Binding-site contacts:
Ligand atom C7 contacts residue THR609 of chain 1.A at 3.0 Å.
Ligand atom O7 contacts residue THR609 of chain 1.A at 2.4 Å (h-bond).
Ligand atom C3 contacts residue ASN607 of chain 1.A at 3.9 Å.
Ligand atom C7 contacts residue ASN607 of chain 1.A at 3.6 Å.
Ligand atom C8 contacts residue THR609 of chain 1.A at 3.9 Å.
Ligand atom N2 contacts residue ASN607 of chain 1.A at 3.0 Å (h-bond).
Ligand atom O7 contacts residue ASN607 of chain 1.A at 4.5 Å.
Ligand atom C2 contacts residue ASN607 of chain 1.A at 2.6 Å.
Ligand atom N2 contacts residue THR609 of chain 1.A at 3.4 Å (h-bond).
Ligand atom O7 contacts residue GLU610 of chain 1.A at 4.3 Å.
Ligand atom C8 contacts residue ASN607 of chain 1.A at 3.7 Å.
Ligand atom C4 contacts residue ASN607 of chain 1.A at 4.3 Å.
Ligand atom C1 contacts residue ASN607 of chain 1.A at 1.4 Å.
Ligand atom C5 contacts residue ASN607 of chain 1.A at 3.6 Å.
Ligand atom O5 contacts residue ASN607 of chain 1.A at 2.4 Å (h-bond).

A small-molecule ligand and the protein it binds are described below.
Small molecule (SMILES): CC(=O)N[C@@H]1[C@@H](O)[C@H](O)[C@@H](CO)O[C@H]1O

Sequence of chain 1.A:
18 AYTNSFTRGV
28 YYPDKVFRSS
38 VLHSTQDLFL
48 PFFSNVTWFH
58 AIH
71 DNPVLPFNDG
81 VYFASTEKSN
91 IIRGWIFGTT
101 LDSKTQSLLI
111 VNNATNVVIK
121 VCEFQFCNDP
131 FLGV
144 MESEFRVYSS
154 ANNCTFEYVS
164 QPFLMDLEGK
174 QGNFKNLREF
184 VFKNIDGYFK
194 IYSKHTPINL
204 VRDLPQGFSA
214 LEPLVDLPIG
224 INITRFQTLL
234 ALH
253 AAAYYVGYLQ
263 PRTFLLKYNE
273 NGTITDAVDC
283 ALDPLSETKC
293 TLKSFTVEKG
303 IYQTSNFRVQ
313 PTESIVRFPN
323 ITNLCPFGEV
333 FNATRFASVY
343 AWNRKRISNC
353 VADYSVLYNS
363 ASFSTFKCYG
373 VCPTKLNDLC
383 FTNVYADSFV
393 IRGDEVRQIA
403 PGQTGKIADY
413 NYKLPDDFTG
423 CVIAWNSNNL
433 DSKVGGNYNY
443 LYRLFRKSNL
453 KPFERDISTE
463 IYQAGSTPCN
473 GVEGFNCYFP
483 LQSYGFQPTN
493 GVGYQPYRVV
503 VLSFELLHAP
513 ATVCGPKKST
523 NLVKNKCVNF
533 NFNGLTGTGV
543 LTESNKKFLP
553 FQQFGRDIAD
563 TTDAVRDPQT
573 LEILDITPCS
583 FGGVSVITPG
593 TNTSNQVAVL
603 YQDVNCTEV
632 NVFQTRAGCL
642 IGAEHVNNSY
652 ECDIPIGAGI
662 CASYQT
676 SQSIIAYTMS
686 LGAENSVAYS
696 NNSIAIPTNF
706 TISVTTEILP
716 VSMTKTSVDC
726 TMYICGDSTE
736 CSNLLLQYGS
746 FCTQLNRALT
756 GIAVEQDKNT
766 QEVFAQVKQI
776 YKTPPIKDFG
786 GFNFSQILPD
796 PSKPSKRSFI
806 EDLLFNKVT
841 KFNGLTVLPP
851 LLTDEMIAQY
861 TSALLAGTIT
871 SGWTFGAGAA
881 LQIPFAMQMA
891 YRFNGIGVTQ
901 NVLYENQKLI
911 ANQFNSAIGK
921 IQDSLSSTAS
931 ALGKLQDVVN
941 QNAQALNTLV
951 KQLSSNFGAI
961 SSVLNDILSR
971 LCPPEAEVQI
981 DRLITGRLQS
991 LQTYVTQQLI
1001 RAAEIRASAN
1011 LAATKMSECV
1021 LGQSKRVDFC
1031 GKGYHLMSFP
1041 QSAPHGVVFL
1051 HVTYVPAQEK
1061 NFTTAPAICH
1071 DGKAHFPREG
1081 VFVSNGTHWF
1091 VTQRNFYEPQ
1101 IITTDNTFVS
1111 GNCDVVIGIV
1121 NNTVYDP